Binding-site contacts:
Ligand atom CAG contacts residue PRO172 of chain 1.A at 4.3 Å (hydrophobic).
Ligand atom CAD contacts residue PHE124 of chain 1.A at 3.6 Å (hydrophobic).
Ligand atom CAF contacts residue PRO172 of chain 1.A at 3.6 Å (hydrophobic).
Ligand atom CAO contacts residue SER50 of chain 1.A at 3.8 Å.
Ligand atom CAF contacts residue GLY176 of chain 1.A at 4.0 Å.
Ligand atom CAV contacts residue CA1 of chain 1.G at 4.3 Å.
Ligand atom CAI contacts residue PHE124 of chain 1.A at 3.7 Å (hydrophobic).
Ligand atom OAJ contacts residue LYS127 of chain 1.A at 2.9 Å (salt-bridge).
Ligand atom CAD contacts residue ASN47 of chain 1.A at 4.1 Å.
Ligand atom CAG contacts residue GLY176 of chain 1.A at 4.2 Å.
Ligand atom CAI contacts residue LYS127 of chain 1.A at 4.0 Å.
Ligand atom CAP contacts residue VAL51 of chain 1.A at 3.9 Å (hydrophobic).
Ligand atom C2 contacts residue ASN47 of chain 1.A at 4.0 Å.
Ligand atom CAW contacts residue ILE224 of chain 1.A at 4.0 Å (hydrophobic).
Ligand atom O5 contacts residue ASN47 of chain 1.A at 3.4 Å (h-bond).
Ligand atom CAR contacts residue VAL6 of chain 1.B at 3.5 Å (hydrophobic).
Ligand atom CAM contacts residue SER50 of chain 1.A at 4.3 Å.
Ligand atom CAO contacts residue VAL51 of chain 1.A at 3.9 Å (hydrophobic).
Ligand atom CAH contacts residue LYS127 of chain 1.A at 4.1 Å.
Ligand atom C1 contacts residue ASN47 of chain 1.A at 3.4 Å.
Ligand atom CAW contacts residue LEU223 of chain 1.A at 3.8 Å (hydrophobic).
Ligand atom CAG contacts residue VAL6 of chain 1.B at 4.3 Å (hydrophobic).
Ligand atom OAQ contacts residue VAL51 of chain 1.A at 3.8 Å.
Ligand atom CAK contacts residue MET128 of chain 1.A at 3.4 Å (hydrophobic).
Ligand atom CAG contacts residue LYS127 of chain 1.A at 3.8 Å.
Ligand atom CAK contacts residue SER50 of chain 1.A at 4.3 Å.
Ligand atom CAK contacts residue LYS127 of chain 1.A at 3.7 Å.
Ligand atom CAK contacts residue PHE124 of chain 1.A at 3.7 Å (hydrophobic).
Ligand atom CAS contacts residue VAL6 of chain 1.B at 3.5 Å (hydrophobic).
Ligand atom CAH contacts residue VAL6 of chain 1.B at 4.3 Å (hydrophobic).
Ligand atom CAB contacts residue PRO172 of chain 1.A at 3.9 Å (hydrophobic).
Ligand atom CAI contacts residue SER50 of chain 1.A at 4.2 Å.
Ligand atom CAD contacts residue ILE173 of chain 1.A at 3.6 Å (hydrophobic).
Ligand atom CAC contacts residue PRO172 of chain 1.A at 4.0 Å (hydrophobic).
Ligand atom OAA contacts residue PRO172 of chain 1.A at 3.5 Å.
Ligand atom CAO contacts residue ASN47 of chain 1.A at 3.5 Å.
Ligand atom CAX contacts residue CA1 of chain 1.G at 3.4 Å.
Ligand atom CAF contacts residue ILE224 of chain 1.A at 4.0 Å (hydrophobic).
Ligand atom CAW contacts residue CA1 of chain 1.G at 4.2 Å.
Ligand atom CAF contacts residue VAL6 of chain 1.B at 4.2 Å (hydrophobic).

A small-molecule ligand and the protein it binds are described below.
Small molecule (SMILES): COC[C@H]1CC[C@@H]2C1=C[C@]1(C)C(=C(C(C)C)[C@@H]3CCO[C@@H]31)[C@@H](O[C@H]1O[C@@H]3COC(C)(C)O[C@H]3[C@H](O)[C@H]1O)[C@H](O)[C@@H]2C

Sequence of chain 1.B:
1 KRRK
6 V

Sequence of chain 1.A:
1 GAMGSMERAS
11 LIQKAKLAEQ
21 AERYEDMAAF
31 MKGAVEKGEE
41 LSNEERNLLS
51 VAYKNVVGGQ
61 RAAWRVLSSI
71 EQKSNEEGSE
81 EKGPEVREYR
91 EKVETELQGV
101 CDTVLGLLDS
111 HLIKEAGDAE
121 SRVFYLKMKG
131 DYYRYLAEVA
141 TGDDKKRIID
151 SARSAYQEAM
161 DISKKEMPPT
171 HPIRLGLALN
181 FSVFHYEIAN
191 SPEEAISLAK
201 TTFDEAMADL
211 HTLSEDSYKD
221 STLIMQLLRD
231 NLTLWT